Binding-site contacts:
Ligand atom O6 contacts residue THR120 of chain 16.E at 2.5 Å (h-bond).
Ligand atom O4 contacts residue THR300 of chain 28.A at 4.5 Å.
Ligand atom C7 contacts residue TYR90 of chain 16.E at 4.1 Å (hydrophobic).
Ligand atom C4 contacts residue ASN118 of chain 16.E at 4.2 Å.
Ligand atom O5 contacts residue PHE119 of chain 16.E at 3.8 Å.
Ligand atom C6 contacts residue THR89 of chain 16.E at 4.2 Å.
Ligand atom O5 contacts residue THR120 of chain 16.E at 3.4 Å (h-bond).
Ligand atom N2 contacts residue ASN118 of chain 16.E at 2.9 Å (h-bond).
Ligand atom O5 contacts residue SER66 of chain 16.E at 4.4 Å.
Ligand atom C5 contacts residue PHE119 of chain 16.E at 4.4 Å (hydrophobic).
Ligand atom C7 contacts residue ASN118 of chain 16.E at 3.1 Å.
Ligand atom N2 contacts residue TYR90 of chain 16.E at 4.4 Å.
Ligand atom C2 contacts residue ASN118 of chain 16.E at 2.5 Å.
Ligand atom C1 contacts residue SER66 of chain 16.E at 4.5 Å.
Ligand atom C1 contacts residue ASN118 of chain 16.E at 1.4 Å.
Ligand atom C3 contacts residue ASN118 of chain 16.E at 3.8 Å.
Ligand atom C5 contacts residue ASN118 of chain 16.E at 3.6 Å.
Ligand atom O5 contacts residue THR89 of chain 16.E at 4.3 Å.
Ligand atom C8 contacts residue ASN118 of chain 16.E at 4.4 Å.
Ligand atom C8 contacts residue TYR90 of chain 16.E at 3.8 Å (hydrophobic).
Ligand atom C6 contacts residue PHE119 of chain 16.E at 3.8 Å (hydrophobic).
Ligand atom O7 contacts residue ASN118 of chain 16.E at 3.0 Å (h-bond).
Ligand atom O7 contacts residue ASP67 of chain 16.E at 3.5 Å (salt-bridge).
Ligand atom C8 contacts residue ASP67 of chain 16.E at 4.0 Å.
Ligand atom C6 contacts residue THR120 of chain 16.E at 3.4 Å.
Ligand atom O7 contacts residue SER66 of chain 16.E at 3.5 Å.
Ligand atom O5 contacts residue ASN118 of chain 16.E at 2.3 Å (h-bond).
Ligand atom O6 contacts residue PHE119 of chain 16.E at 4.0 Å.
Ligand atom C1 contacts residue THR89 of chain 16.E at 4.4 Å.
Ligand atom C7 contacts residue ASP67 of chain 16.E at 3.9 Å.
Ligand atom C5 contacts residue THR89 of chain 16.E at 4.2 Å.
Ligand atom C5 contacts residue THR120 of chain 16.E at 4.0 Å.

Sequence of chain 28.A:
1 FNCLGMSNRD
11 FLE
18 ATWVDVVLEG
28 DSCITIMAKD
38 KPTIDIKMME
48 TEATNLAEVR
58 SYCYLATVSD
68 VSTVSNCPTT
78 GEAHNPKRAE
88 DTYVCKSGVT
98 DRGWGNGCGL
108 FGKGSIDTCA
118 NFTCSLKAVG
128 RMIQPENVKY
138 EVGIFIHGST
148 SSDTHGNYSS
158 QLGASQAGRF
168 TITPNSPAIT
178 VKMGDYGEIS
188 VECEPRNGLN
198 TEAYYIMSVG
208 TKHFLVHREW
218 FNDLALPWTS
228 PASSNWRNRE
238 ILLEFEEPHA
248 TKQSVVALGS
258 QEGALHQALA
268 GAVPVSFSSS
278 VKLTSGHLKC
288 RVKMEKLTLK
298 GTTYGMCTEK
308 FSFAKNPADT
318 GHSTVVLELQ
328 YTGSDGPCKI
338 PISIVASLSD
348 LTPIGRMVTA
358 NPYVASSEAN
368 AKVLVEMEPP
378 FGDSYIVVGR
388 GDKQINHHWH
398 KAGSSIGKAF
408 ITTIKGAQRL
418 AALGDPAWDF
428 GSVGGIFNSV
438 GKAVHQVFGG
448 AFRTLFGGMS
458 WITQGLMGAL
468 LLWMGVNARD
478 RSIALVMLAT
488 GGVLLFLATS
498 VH

This small molecule binds to this protein.
Small molecule (SMILES): CC(=O)N[C@@H]1[C@@H](O)[C@H](O)[C@@H](CO)O[C@H]1O

Sequence of chain 16.E:
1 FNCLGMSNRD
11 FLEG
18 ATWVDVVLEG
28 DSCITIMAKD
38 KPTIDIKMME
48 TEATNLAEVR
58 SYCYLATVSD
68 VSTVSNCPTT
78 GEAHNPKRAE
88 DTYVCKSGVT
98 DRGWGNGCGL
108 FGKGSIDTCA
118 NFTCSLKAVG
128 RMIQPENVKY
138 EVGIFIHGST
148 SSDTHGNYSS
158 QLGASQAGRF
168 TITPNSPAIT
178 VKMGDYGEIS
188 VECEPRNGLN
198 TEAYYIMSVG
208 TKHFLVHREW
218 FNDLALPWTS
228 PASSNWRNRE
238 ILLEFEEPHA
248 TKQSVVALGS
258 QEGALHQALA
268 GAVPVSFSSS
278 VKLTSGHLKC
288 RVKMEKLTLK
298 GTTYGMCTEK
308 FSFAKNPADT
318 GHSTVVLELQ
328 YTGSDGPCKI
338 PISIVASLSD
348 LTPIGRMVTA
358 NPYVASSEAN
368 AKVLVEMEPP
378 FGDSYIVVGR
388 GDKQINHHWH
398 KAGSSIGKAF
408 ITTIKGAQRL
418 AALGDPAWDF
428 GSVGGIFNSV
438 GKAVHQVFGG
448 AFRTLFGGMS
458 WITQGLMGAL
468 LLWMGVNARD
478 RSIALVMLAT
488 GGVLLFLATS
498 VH